The small molecule below binds the protein below.
Small molecule (SMILES): Oc1cc(C(F)(F)F)nc2c(C(F)(F)F)cccc12

Sequence of chain 4.A:
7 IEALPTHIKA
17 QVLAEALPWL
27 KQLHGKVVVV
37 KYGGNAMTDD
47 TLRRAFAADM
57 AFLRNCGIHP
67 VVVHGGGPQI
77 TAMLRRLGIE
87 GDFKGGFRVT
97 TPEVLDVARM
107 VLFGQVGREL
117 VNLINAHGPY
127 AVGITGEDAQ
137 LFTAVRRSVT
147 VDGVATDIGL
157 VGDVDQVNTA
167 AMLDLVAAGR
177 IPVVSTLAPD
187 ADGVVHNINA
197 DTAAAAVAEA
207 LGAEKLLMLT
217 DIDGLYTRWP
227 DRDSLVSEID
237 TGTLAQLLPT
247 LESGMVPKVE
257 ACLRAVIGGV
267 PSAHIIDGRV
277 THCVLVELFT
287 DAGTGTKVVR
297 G

Binding-site contacts:
Ligand atom F18 contacts residue LEU171 of chain 3.A at 3.2 Å.
Ligand atom F18 contacts residue 97Q1 of chain 4.B at 1.7 Å.
Ligand atom F19 contacts residue ALA174 of chain 4.A at 3.6 Å.
Ligand atom F19 contacts residue 97Q1 of chain 4.B at 1.7 Å.
Ligand atom C07 contacts residue 97Q1 of chain 4.B at 0.4 Å.
Ligand atom O01 contacts residue 97Q1 of chain 4.B at 0.5 Å.
Ligand atom C06 contacts residue LEU171 of chain 4.A at 3.6 Å (hydrophobic).
Ligand atom C04 contacts residue 97Q1 of chain 4.B at 0.3 Å.
Ligand atom C07 contacts residue LEU171 of chain 3.A at 3.7 Å (hydrophobic).
Ligand atom C10 contacts residue VAL128 of chain 4.A at 3.8 Å (hydrophobic).
Ligand atom C06 contacts residue LEU171 of chain 3.A at 3.5 Å (hydrophobic).
Ligand atom F13 contacts residue 97Q1 of chain 4.B at 1.5 Å.
Ligand atom F15 contacts residue ILE130 of chain 3.A at 3.5 Å.
Ligand atom C10 contacts residue VAL128 of chain 3.A at 3.2 Å (hydrophobic).
Ligand atom N05 contacts residue LEU171 of chain 3.A at 3.6 Å.
Ligand atom F14 contacts residue 97Q1 of chain 4.B at 1.1 Å.
Ligand atom C12 contacts residue 97Q1 of chain 4.B at 0.2 Å.
Ligand atom C09 contacts residue 97Q1 of chain 4.B at 0.2 Å.
Ligand atom C11 contacts residue 97Q1 of chain 4.B at 0.9 Å.
Ligand atom C08 contacts residue 97Q1 of chain 4.B at 1.1 Å.
Ligand atom F15 contacts residue 97Q1 of chain 4.B at 1.3 Å.
Ligand atom F17 contacts residue ARG176 of chain 4.A at 3.5 Å.
Ligand atom F14 contacts residue VAL128 of chain 4.A at 3.4 Å.
Ligand atom C03 contacts residue 97Q1 of chain 4.B at 0.3 Å.
Ligand atom C09 contacts residue VAL128 of chain 3.A at 3.4 Å (hydrophobic).
Ligand atom C10 contacts residue 97Q1 of chain 4.B at 0.9 Å.
Ligand atom F13 contacts residue LEU171 of chain 3.A at 3.4 Å.
Ligand atom F13 contacts residue ILE130 of chain 3.A at 3.8 Å.
Ligand atom C16 contacts residue 97Q1 of chain 4.B at 0.5 Å.
Ligand atom F19 contacts residue ARG176 of chain 4.A at 3.7 Å.
Ligand atom N05 contacts residue 97Q1 of chain 4.B at 0.4 Å.
Ligand atom C06 contacts residue 97Q1 of chain 4.B at 0.3 Å.
Ligand atom F18 contacts residue ALA167 of chain 3.A at 3.8 Å.
Ligand atom F18 contacts residue ASP170 of chain 3.A at 3.3 Å.
Ligand atom C12 contacts residue VAL128 of chain 4.A at 3.6 Å (hydrophobic).
Ligand atom C11 contacts residue VAL128 of chain 4.A at 3.9 Å (hydrophobic).
Ligand atom C07 contacts residue LEU171 of chain 4.A at 3.7 Å (hydrophobic).
Ligand atom C02 contacts residue 97Q1 of chain 4.B at 0.3 Å.
Ligand atom F15 contacts residue VAL128 of chain 4.A at 2.8 Å.
Ligand atom F17 contacts residue 97Q1 of chain 4.B at 1.0 Å.

Sequence of chain 3.A:
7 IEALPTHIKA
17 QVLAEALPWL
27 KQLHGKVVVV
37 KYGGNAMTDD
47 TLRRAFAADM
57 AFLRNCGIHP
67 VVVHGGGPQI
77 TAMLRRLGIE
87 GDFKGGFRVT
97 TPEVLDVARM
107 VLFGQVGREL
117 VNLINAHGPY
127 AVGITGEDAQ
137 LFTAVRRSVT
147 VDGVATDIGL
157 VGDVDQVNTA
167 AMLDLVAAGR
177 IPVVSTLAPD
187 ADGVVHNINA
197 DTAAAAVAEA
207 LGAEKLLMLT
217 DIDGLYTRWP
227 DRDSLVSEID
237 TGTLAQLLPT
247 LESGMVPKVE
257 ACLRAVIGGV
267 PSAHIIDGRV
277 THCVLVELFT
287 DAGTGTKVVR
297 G